Sequence of chain 1.B:
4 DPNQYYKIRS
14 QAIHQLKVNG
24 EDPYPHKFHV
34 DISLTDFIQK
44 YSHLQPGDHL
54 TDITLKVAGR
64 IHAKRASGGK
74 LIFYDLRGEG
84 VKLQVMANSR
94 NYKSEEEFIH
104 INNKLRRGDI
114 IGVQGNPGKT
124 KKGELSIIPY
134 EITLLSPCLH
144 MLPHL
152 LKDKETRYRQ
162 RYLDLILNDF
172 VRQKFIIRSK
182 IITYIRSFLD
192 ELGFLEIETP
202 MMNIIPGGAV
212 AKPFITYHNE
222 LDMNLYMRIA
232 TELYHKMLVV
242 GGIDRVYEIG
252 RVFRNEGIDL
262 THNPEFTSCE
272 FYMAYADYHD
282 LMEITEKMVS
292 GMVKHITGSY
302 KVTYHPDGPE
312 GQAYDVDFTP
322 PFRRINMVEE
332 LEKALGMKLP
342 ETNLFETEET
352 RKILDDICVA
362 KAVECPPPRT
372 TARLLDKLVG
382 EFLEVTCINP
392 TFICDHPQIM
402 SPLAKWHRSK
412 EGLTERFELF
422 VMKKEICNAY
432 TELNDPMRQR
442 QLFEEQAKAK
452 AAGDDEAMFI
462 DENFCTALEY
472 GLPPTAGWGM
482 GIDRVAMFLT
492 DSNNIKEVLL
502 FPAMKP

Binding-site contacts:
Ligand atom CE contacts residue TYR276 of chain 1.B at 3.2 Å (hydrophobic).
Ligand atom SD contacts residue LYS30 of chain 1.A at 3.4 Å (salt-bridge).
Ligand atom NE2 contacts residue SER180 of chain 1.A at 3.4 Å (h-bond).
Ligand atom CG2 contacts residue ARG246 of chain 1.B at 3.6 Å.
Ligand atom CD2 contacts residue SER36 of chain 1.A at 3.7 Å.
Ligand atom CG contacts residue GLU192 of chain 1.B at 3.6 Å.
Ligand atom CE2 contacts residue GLY194 of chain 1.B at 3.1 Å.
Ligand atom CD2 contacts residue THR184 of chain 1.A at 3.4 Å.
Ligand atom O contacts residue LYS181 of chain 1.A at 3.1 Å.
Ligand atom CD2 contacts residue PHE195 of chain 1.B at 3.6 Å (hydrophobic).
Ligand atom O contacts residue ARG246 of chain 1.B at 2.4 Å (salt-bridge).
Ligand atom CD1 contacts residue VAL33 of chain 1.A at 3.5 Å (hydrophobic).
Ligand atom SD contacts residue ASP281 of chain 1.B at 3.6 Å (salt-bridge).
Ligand atom CE contacts residue ALA277 of chain 1.B at 3.7 Å (hydrophobic).
Ligand atom CD1 contacts residue ILE177 of chain 1.A at 3.6 Å (hydrophobic).
Ligand atom CE1 contacts residue SER180 of chain 1.A at 3.4 Å.
Ligand atom CE1 contacts residue VAL33 of chain 1.A at 3.7 Å (hydrophobic).
Ligand atom CD1 contacts residue ARG246 of chain 1.B at 3.6 Å.
Ligand atom CG2 contacts residue GLU82 of chain 1.A at 3.8 Å.
Ligand atom CD2 contacts residue GLY194 of chain 1.B at 3.6 Å.
Ligand atom CE2 contacts residue LEU196 of chain 1.B at 3.7 Å (hydrophobic).
Ligand atom CB contacts residue MET274 of chain 1.B at 3.6 Å (hydrophobic).
Ligand atom CG contacts residue VAL33 of chain 1.A at 3.7 Å (hydrophobic).
Ligand atom OH contacts residue TYR276 of chain 1.B at 3.5 Å.
Ligand atom CE1 contacts residue ILE177 of chain 1.A at 3.7 Å (hydrophobic).
Ligand atom O contacts residue LEU193 of chain 1.B at 3.7 Å.
Ligand atom O contacts residue GLY194 of chain 1.B at 3.4 Å.
Ligand atom CG contacts residue MET274 of chain 1.B at 3.8 Å (hydrophobic).
Ligand atom CB contacts residue ASP191 of chain 1.B at 3.5 Å.
Ligand atom CE2 contacts residue SER36 of chain 1.A at 3.6 Å.
Ligand atom SD contacts residue ALA277 of chain 1.B at 3.6 Å.
Ligand atom SD contacts residue TYR276 of chain 1.B at 3.4 Å (h-bond).
Ligand atom CE1 contacts residue THR184 of chain 1.A at 3.8 Å.
Ligand atom C contacts residue ARG246 of chain 1.B at 3.6 Å.
Ligand atom CZ contacts residue ARG246 of chain 1.B at 3.7 Å.
Ligand atom CA contacts residue ASP191 of chain 1.B at 3.8 Å.
Ligand atom CE contacts residue ALA275 of chain 1.B at 3.4 Å (hydrophobic).
Ligand atom CE1 contacts residue ARG246 of chain 1.B at 3.6 Å.
Ligand atom NE2 contacts residue THR184 of chain 1.A at 2.8 Å (h-bond).
Ligand atom CB contacts residue VAL33 of chain 1.A at 3.3 Å (hydrophobic).

Sequence of chain 1.A:
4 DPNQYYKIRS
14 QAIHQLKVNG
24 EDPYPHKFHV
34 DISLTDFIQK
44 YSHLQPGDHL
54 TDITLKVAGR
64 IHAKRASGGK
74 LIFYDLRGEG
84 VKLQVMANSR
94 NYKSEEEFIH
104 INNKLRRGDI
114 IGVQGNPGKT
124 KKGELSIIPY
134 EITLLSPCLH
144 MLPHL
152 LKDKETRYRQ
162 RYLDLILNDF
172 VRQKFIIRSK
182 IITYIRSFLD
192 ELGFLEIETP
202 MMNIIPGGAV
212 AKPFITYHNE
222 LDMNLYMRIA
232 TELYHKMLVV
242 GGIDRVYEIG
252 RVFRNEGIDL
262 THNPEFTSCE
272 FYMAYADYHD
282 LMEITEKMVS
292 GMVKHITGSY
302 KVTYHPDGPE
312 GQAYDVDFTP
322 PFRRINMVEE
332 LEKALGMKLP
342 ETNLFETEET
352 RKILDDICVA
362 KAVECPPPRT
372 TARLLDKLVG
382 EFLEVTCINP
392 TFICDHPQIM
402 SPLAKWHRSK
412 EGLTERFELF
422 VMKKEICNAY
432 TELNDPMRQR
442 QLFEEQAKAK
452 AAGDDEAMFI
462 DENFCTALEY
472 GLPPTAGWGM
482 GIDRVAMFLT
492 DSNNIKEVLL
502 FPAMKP

A protein and the small-molecule ligand that binds it are described below.
Small molecule (SMILES): CC[C@H](NC(=O)[C@@H](NC(=O)[C@H](CCC(N)=O)NC(=O)[C@H](Cc1ccc(O)cc1)NC(=O)[C@H](CCSC)NC(=O)[C@@H]1CCCN1)C(C)C)C(=O)N1CCC[C@H]1C(=O)N[C@@H](Cc1ccc(O)cc1)C(=O)N[C@H](C=O)Cc1cnc[nH]1